Sequence of chain 1.H:
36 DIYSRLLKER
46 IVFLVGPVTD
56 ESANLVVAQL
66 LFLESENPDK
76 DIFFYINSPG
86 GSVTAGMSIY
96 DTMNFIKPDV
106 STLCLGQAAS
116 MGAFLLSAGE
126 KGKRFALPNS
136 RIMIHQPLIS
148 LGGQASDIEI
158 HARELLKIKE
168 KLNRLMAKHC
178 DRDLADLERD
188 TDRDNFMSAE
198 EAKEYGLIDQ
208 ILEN

Binding-site contacts:
Ligand atom C contacts residue OCA1 of chain 1.LB at 3.2 Å.
Ligand atom CB contacts residue LEU108 of chain 1.H at 3.7 Å (hydrophobic).
Ligand atom CA contacts residue PHE78 of chain 1.H at 3.6 Å (hydrophobic).
Ligand atom CD contacts residue TYR80 of chain 1.H at 3.7 Å (hydrophobic).
Ligand atom CE1 contacts residue LEU132 of chain 1.H at 3.7 Å (hydrophobic).
Ligand atom O contacts residue PHE78 of chain 1.H at 3.8 Å.
Ligand atom CB contacts residue PHE130 of chain 1.H at 3.5 Å (hydrophobic).
Ligand atom CE contacts residue LEU209 of chain 1.H at 3.5 Å (hydrophobic).
Ligand atom C contacts residue PHE100 of chain 1.N at 3.8 Å (hydrophobic).
Ligand atom C contacts residue PHE78 of chain 1.H at 3.5 Å (hydrophobic).
Ligand atom CB contacts residue OCA1 of chain 1.LB at 3.8 Å.
Ligand atom O contacts residue TYR80 of chain 1.H at 2.5 Å (h-bond).
Ligand atom CA contacts residue OCA1 of chain 1.LB at 2.6 Å.
Ligand atom F2 contacts residue VAL62 of chain 1.N at 3.5 Å.
Ligand atom N contacts residue OCA1 of chain 1.LB at 2.6 Å (h-bond).
Ligand atom F1 contacts residue LEU132 of chain 1.H at 3.7 Å.
Ligand atom CZ contacts residue LEU132 of chain 1.H at 3.6 Å (hydrophobic).
Ligand atom C contacts residue TYR80 of chain 1.H at 3.6 Å (hydrophobic).
Ligand atom CD2 contacts residue TYR80 of chain 1.H at 3.6 Å (hydrophobic).
Ligand atom N contacts residue OCA1 of chain 1.LB at 1.5 Å.
Ligand atom CZ contacts residue THR97 of chain 1.N at 3.3 Å.
Ligand atom N contacts residue PHE78 of chain 1.H at 3.8 Å.
Ligand atom CB contacts residue PHE78 of chain 1.H at 3.4 Å (hydrophobic).
Ligand atom CD1 contacts residue PHE100 of chain 1.N at 3.6 Å (hydrophobic).
Ligand atom N contacts residue TYR80 of chain 1.H at 2.8 Å (h-bond).
Ligand atom CA contacts residue PHE100 of chain 1.N at 3.8 Å (hydrophobic).
Ligand atom CA contacts residue PHE78 of chain 1.H at 3.6 Å (hydrophobic).
Ligand atom CD2 contacts residue LEU108 of chain 1.H at 3.4 Å (hydrophobic).
Ligand atom CB contacts residue TYR80 of chain 1.H at 3.8 Å (hydrophobic).
Ligand atom F2 contacts residue LEU110 of chain 1.H at 3.6 Å.
Ligand atom CG contacts residue LEU108 of chain 1.H at 3.6 Å (hydrophobic).
Ligand atom F1 contacts residue ASP96 of chain 1.N at 3.4 Å.
Ligand atom CD contacts residue ILE46 of chain 1.H at 3.6 Å (hydrophobic).
Ligand atom F1 contacts residue PHE100 of chain 1.N at 3.1 Å.
Ligand atom CE contacts residue GLU44 of chain 1.H at 3.2 Å.
Ligand atom CD contacts residue PHE130 of chain 1.H at 3.5 Å (hydrophobic).
Ligand atom CG2 contacts residue OCA1 of chain 1.LB at 3.5 Å.
Ligand atom F2 contacts residue LEU66 of chain 1.N at 3.5 Å.
Ligand atom F1 contacts residue THR97 of chain 1.N at 3.3 Å.
Ligand atom F2 contacts residue TYR80 of chain 1.H at 3.6 Å.

Sequence of chain 1.N:
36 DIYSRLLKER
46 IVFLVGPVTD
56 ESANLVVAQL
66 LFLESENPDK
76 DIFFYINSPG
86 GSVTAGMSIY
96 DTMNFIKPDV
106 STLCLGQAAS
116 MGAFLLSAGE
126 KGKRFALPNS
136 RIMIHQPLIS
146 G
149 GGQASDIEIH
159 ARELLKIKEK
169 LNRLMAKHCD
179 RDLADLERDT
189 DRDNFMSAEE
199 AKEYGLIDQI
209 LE

A protein and the small-molecule ligand that binds it are described below.
Small molecule (SMILES): C[C@@H]1C[C@H]2C(=O)O[C@@H](C)[C@H](NC(=O)[C@@H](N)Cc3cc(F)cc(F)c3)C(=O)N3CCC[C@H]3C(=O)N3CCCC[C@H]3C(=O)N[C@@H](C)C(=O)N2C1